The small molecule below binds the protein below.
Small molecule (SMILES): CC(=O)N[C@@H]1[C@@H](O)[C@H](O)[C@@H](CO)O[C@H]1O

Sequence of chain 1.B:
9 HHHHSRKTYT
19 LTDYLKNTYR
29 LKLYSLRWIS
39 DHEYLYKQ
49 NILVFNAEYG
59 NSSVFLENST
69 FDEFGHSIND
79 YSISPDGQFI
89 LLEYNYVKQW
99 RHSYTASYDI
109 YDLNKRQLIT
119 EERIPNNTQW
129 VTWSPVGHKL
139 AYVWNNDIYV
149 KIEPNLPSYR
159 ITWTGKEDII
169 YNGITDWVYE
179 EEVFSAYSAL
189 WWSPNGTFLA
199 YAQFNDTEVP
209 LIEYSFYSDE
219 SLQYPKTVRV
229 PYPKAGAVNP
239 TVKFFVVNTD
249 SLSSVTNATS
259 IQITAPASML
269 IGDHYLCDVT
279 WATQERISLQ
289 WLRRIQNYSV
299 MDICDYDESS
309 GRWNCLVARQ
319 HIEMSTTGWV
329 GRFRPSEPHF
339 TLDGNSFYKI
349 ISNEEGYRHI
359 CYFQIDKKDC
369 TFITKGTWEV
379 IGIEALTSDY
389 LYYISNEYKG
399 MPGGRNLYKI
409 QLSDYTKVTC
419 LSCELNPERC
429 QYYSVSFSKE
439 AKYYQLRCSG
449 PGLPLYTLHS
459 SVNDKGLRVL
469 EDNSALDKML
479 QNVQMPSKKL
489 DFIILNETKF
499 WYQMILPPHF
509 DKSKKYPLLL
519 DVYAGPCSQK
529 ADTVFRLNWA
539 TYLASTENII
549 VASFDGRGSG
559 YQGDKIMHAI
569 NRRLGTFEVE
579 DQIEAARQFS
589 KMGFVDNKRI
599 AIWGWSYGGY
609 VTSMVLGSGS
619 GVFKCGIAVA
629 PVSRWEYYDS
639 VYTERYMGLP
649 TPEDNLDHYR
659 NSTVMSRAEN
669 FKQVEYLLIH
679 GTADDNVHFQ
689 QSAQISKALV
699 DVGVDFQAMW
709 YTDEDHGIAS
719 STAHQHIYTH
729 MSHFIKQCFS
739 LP

Binding-site contacts:
Ligand atom C5 contacts residue ASN295 of chain 1.B at 3.6 Å.
Ligand atom C5 contacts residue ILE293 of chain 1.B at 4.2 Å (hydrophobic).
Ligand atom O6 contacts residue ARG570 of chain 1.B at 3.7 Å.
Ligand atom C7 contacts residue SER323 of chain 1.B at 4.3 Å.
Ligand atom C2 contacts residue ASN295 of chain 1.B at 2.2 Å.
Ligand atom C8 contacts residue MET322 of chain 1.B at 3.9 Å (hydrophobic).
Ligand atom O5 contacts residue ASN295 of chain 1.B at 2.4 Å (h-bond).
Ligand atom C7 contacts residue ASN295 of chain 1.B at 3.4 Å.
Ligand atom O5 contacts residue ILE293 of chain 1.B at 3.4 Å.
Ligand atom N2 contacts residue ASN295 of chain 1.B at 2.9 Å (h-bond).
Ligand atom O7 contacts residue ASN295 of chain 1.B at 3.5 Å (h-bond).
Ligand atom C6 contacts residue ARG570 of chain 1.B at 4.3 Å.
Ligand atom O7 contacts residue SER323 of chain 1.B at 3.5 Å (h-bond).
Ligand atom C8 contacts residue ASN295 of chain 1.B at 4.5 Å.
Ligand atom C1 contacts residue ASN295 of chain 1.B at 1.4 Å.
Ligand atom C3 contacts residue ASN295 of chain 1.B at 3.6 Å.
Ligand atom C8 contacts residue TYR296 of chain 1.B at 4.3 Å (hydrophobic).
Ligand atom C4 contacts residue ASN295 of chain 1.B at 4.0 Å.
Ligand atom C1 contacts residue ILE293 of chain 1.B at 3.8 Å (hydrophobic).
Ligand atom C6 contacts residue ILE293 of chain 1.B at 4.5 Å (hydrophobic).